The protein below binds the small molecule below.
Small molecule (SMILES): OC[C@H]1O[C@@H](O[C@H]2[C@H](O)[C@H](O)[C@H](O[C@H]3[C@H](O)[C@H](O)[C@H](O[C@H]4[C@H](O)[C@H](O)[C@H](O[C@H]5[C@H](O)[C@H](O)[C@H](O[C@H]6[C@H](O)[C@H](O)[C@H](O)O[C@@H]6CO)O[C@@H]5CO)O[C@@H]4CO)O[C@@H]3CO)O[C@@H]2CO)[C@@H](O)[C@@H](O)[C@@H]1O

Sequence of chain 1.B:
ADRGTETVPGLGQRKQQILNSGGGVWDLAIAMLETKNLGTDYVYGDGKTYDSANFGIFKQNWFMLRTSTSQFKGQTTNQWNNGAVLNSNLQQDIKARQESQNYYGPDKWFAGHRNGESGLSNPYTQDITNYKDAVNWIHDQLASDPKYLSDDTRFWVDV

Binding-site contacts:
Ligand atom O3 contacts residue VAL159 of chain 1.B at 3.4 Å (h-bond).
Ligand atom O2 contacts residue SER118 of chain 1.B at 3.0 Å (h-bond).
Ligand atom C1 contacts residue GLU34 of chain 1.B at 3.5 Å.
Ligand atom C5 contacts residue ARG114 of chain 1.B at 3.4 Å.
Ligand atom O3 contacts residue ARG154 of chain 1.B at 2.9 Å (salt-bridge).
Ligand atom C1 contacts residue LEU33 of chain 1.B at 3.4 Å (hydrophobic).
Ligand atom O2 contacts residue ASN54 of chain 1.B at 3.2 Å (h-bond).
Ligand atom C3 contacts residue GLU6 of chain 1.B at 3.5 Å.
Ligand atom O2 contacts residue SER52 of chain 1.B at 2.8 Å (h-bond).
Ligand atom O6 contacts residue VAL159 of chain 1.B at 3.4 Å.
Ligand atom C1 contacts residue LYS48 of chain 1.B at 3.5 Å.
Ligand atom O6 contacts residue ARG114 of chain 1.B at 3.3 Å (salt-bridge).
Ligand atom O5 contacts residue LYS48 of chain 1.B at 3.0 Å (salt-bridge).
Ligand atom O3 contacts residue SER118 of chain 1.B at 2.8 Å (h-bond).
Ligand atom O3 contacts residue LYS59 of chain 1.B at 2.7 Å (salt-bridge).
Ligand atom C5 contacts residue SER52 of chain 1.B at 3.4 Å.
Ligand atom C6 contacts residue HIS113 of chain 1.B at 3.3 Å.
Ligand atom O2 contacts residue ASN115 of chain 1.B at 2.5 Å (h-bond).
Ligand atom O3 contacts residue VAL157 of chain 1.B at 3.4 Å (h-bond).
Ligand atom C6 contacts residue LYS59 of chain 1.B at 3.2 Å.
Ligand atom O4 contacts residue ASN115 of chain 1.B at 3.3 Å (h-bond).
Ligand atom C3 contacts residue GLU34 of chain 1.B at 3.3 Å.
Ligand atom C5 contacts residue ASN54 of chain 1.B at 3.5 Å.
Ligand atom O4 contacts residue ASN54 of chain 1.B at 3.5 Å (h-bond).
Ligand atom O2 contacts residue ARG114 of chain 1.B at 2.9 Å (salt-bridge).
Ligand atom O2 contacts residue VAL157 of chain 1.B at 2.6 Å (h-bond).
Ligand atom C2 contacts residue VAL157 of chain 1.B at 3.3 Å (hydrophobic).
Ligand atom C6 contacts residue ASN115 of chain 1.B at 3.4 Å.
Ligand atom O4 contacts residue LYS48 of chain 1.B at 3.1 Å (salt-bridge).
Ligand atom O5 contacts residue ARG154 of chain 1.B at 3.1 Å (salt-bridge).
Ligand atom O2 contacts residue ARG154 of chain 1.B at 3.5 Å (salt-bridge).
Ligand atom C4 contacts residue LEU33 of chain 1.B at 3.5 Å (hydrophobic).
Ligand atom O3 contacts residue SER52 of chain 1.B at 3.4 Å.
Ligand atom O2 contacts residue LYS48 of chain 1.B at 3.2 Å (salt-bridge).
Ligand atom O4 contacts residue ARG154 of chain 1.B at 3.4 Å (salt-bridge).
Ligand atom O3 contacts residue ASN61 of chain 1.B at 3.5 Å.
Ligand atom C2 contacts residue GLU34 of chain 1.B at 3.5 Å.
Ligand atom O6 contacts residue HIS113 of chain 1.B at 2.6 Å (h-bond).
Ligand atom O6 contacts residue GLU117 of chain 1.B at 2.9 Å (salt-bridge).
Ligand atom O3 contacts residue GLU6 of chain 1.B at 2.7 Å (salt-bridge).